This small molecule binds to this protein.
Small molecule (SMILES): CC(=O)N[C@H]1[C@H](O[C@H]2[C@H](O)[C@@H](NC(C)=O)CO[C@@H]2CO)O[C@H](CO)[C@@H](O[C@@H]2O[C@H](CO)[C@@H](O)[C@H](O[C@H]3O[C@H](CO)[C@@H](O)[C@H](O)[C@@H]3O)[C@@H]2O)[C@@H]1O

Binding-site contacts:
Ligand atom C1 contacts residue ASN48 of chain 1.A at 1.4 Å.
Ligand atom C3 contacts residue ASP87 of chain 1.A at 4.0 Å.
Ligand atom O3 contacts residue ARG65 of chain 1.A at 4.2 Å.
Ligand atom N2 contacts residue TYR91 of chain 1.A at 3.4 Å (h-bond).
Ligand atom O3 contacts residue ASP87 of chain 1.A at 3.4 Å (salt-bridge).
Ligand atom C8 contacts residue TYR91 of chain 1.A at 3.2 Å (hydrophobic).
Ligand atom C7 contacts residue ASN48 of chain 1.A at 3.4 Å.
Ligand atom O6 contacts residue ASN51 of chain 1.A at 3.9 Å.
Ligand atom C8 contacts residue ARG65 of chain 1.A at 3.5 Å.
Ligand atom C6 contacts residue ARG49 of chain 1.A at 4.3 Å.
Ligand atom O7 contacts residue LEU53 of chain 1.A at 4.3 Å.
Ligand atom O6 contacts residue ARG65 of chain 1.A at 4.0 Å.
Ligand atom C4 contacts residue GLY86 of chain 1.A at 4.2 Å.
Ligand atom N2 contacts residue ARG65 of chain 1.A at 4.3 Å.
Ligand atom C7 contacts residue TYR91 of chain 1.A at 3.6 Å (hydrophobic).
Ligand atom C2 contacts residue ASP87 of chain 1.A at 4.2 Å.
Ligand atom O6 contacts residue ASP87 of chain 1.A at 4.0 Å.
Ligand atom C7 contacts residue ASP87 of chain 1.A at 3.6 Å.
Ligand atom C3 contacts residue ASN48 of chain 1.A at 3.8 Å.
Ligand atom O6 contacts residue ARG49 of chain 1.A at 3.9 Å.
Ligand atom O5 contacts residue ARG49 of chain 1.A at 4.0 Å.
Ligand atom C5 contacts residue ASN48 of chain 1.A at 3.7 Å.
Ligand atom C8 contacts residue ILE80 of chain 1.A at 4.0 Å (hydrophobic).
Ligand atom O4 contacts residue GLY86 of chain 1.A at 3.9 Å.
Ligand atom C5 contacts residue ARG49 of chain 1.A at 4.0 Å.
Ligand atom O3 contacts residue GLY86 of chain 1.A at 4.1 Å.
Ligand atom N2 contacts residue ASN48 of chain 1.A at 2.8 Å (h-bond).
Ligand atom N2 contacts residue ASP87 of chain 1.A at 3.3 Å (salt-bridge).
Ligand atom C3 contacts residue GLY86 of chain 1.A at 3.5 Å.
Ligand atom C4 contacts residue ASN48 of chain 1.A at 4.2 Å.
Ligand atom C8 contacts residue ASP87 of chain 1.A at 3.3 Å.
Ligand atom C7 contacts residue ARG65 of chain 1.A at 3.8 Å.
Ligand atom C8 contacts residue VAL66 of chain 1.A at 4.4 Å (hydrophobic).
Ligand atom O7 contacts residue ARG65 of chain 1.A at 4.1 Å.
Ligand atom O7 contacts residue ASN48 of chain 1.A at 3.5 Å (h-bond).
Ligand atom O5 contacts residue ASN48 of chain 1.A at 2.4 Å (h-bond).
Ligand atom O7 contacts residue ASP63 of chain 1.A at 3.9 Å.
Ligand atom C1 contacts residue TYR91 of chain 1.A at 4.3 Å (hydrophobic).
Ligand atom C1 contacts residue ARG49 of chain 1.A at 4.3 Å.
Ligand atom C2 contacts residue ASN48 of chain 1.A at 2.4 Å.

Sequence of chain 1.A:
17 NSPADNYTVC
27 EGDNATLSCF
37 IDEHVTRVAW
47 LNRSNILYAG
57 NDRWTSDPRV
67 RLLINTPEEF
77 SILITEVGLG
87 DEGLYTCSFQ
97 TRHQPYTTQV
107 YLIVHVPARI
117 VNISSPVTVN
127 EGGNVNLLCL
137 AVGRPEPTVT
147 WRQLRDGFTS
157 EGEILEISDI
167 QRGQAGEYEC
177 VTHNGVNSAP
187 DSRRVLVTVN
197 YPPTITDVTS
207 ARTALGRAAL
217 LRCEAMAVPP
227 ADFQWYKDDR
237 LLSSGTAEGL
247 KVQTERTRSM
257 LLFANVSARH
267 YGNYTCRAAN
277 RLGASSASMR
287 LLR